The small molecule below binds the protein below.
Small molecule (SMILES): CC(=O)N[C@H]1[C@H](O[C@H]2[C@H](O)[C@@H](NC(C)=O)CO[C@@H]2CO)O[C@H](CO)[C@@H](O)[C@@H]1O

Sequence of chain 1.A:
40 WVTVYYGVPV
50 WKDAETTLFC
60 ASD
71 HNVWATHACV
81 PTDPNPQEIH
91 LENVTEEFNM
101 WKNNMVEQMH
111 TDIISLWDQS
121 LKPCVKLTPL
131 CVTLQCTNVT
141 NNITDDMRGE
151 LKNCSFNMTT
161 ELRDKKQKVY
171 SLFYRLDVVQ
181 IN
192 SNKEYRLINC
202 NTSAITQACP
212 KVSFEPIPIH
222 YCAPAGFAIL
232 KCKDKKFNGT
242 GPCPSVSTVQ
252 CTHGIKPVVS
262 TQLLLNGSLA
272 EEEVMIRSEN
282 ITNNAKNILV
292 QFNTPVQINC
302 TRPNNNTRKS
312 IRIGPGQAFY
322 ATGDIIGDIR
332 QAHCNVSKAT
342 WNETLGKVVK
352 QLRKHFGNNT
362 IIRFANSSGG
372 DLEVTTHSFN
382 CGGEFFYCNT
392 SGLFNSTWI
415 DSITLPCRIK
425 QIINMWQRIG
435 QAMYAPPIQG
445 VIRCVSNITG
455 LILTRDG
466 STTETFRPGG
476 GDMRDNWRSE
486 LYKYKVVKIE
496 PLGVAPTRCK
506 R

Binding-site contacts:
Ligand atom O5 contacts residue ASN202 of chain 1.A at 2.4 Å (h-bond).
Ligand atom O6 contacts residue ARG197 of chain 1.A at 4.0 Å.
Ligand atom N2 contacts residue ASN202 of chain 1.A at 2.8 Å (h-bond).
Ligand atom C1 contacts residue ASN202 of chain 1.A at 1.4 Å.
Ligand atom C8 contacts residue ASN202 of chain 1.A at 3.8 Å.
Ligand atom C2 contacts residue ASN202 of chain 1.A at 2.3 Å.
Ligand atom C7 contacts residue ASN202 of chain 1.A at 3.3 Å.
Ligand atom C8 contacts residue ILE199 of chain 1.A at 4.4 Å (hydrophobic).
Ligand atom C1 contacts residue ARG197 of chain 1.A at 3.7 Å.
Ligand atom N2 contacts residue THR203 of chain 1.A at 4.2 Å.
Ligand atom C5 contacts residue ARG197 of chain 1.A at 3.8 Å.
Ligand atom C4 contacts residue ASN202 of chain 1.A at 4.2 Å.
Ligand atom O5 contacts residue ARG197 of chain 1.A at 2.8 Å (salt-bridge).
Ligand atom O7 contacts residue ASN202 of chain 1.A at 3.6 Å (h-bond).
Ligand atom C5 contacts residue ASN202 of chain 1.A at 3.7 Å.
Ligand atom C3 contacts residue ASN202 of chain 1.A at 3.6 Å.
Ligand atom C6 contacts residue VAL179 of chain 1.A at 4.3 Å (hydrophobic).
Ligand atom C6 contacts residue ARG197 of chain 1.A at 3.7 Å.